Sequence of chain 1.A:
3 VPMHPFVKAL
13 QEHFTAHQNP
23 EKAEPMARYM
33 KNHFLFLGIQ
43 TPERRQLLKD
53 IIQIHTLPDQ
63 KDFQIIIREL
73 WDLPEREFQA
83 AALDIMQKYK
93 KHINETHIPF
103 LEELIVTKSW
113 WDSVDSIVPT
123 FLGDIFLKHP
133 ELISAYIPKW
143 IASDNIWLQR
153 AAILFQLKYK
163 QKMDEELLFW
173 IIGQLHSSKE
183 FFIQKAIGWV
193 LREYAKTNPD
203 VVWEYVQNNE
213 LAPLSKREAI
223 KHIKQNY

Binding-site contacts:
Ligand atom N3 contacts residue YTA1 of chain 1.E at 2.9 Å (h-bond).
Ligand atom N1 contacts residue DC9 of chain 1.B at 2.9 Å (h-bond).
Ligand atom N3 contacts residue DG2 of chain 1.B at 2.9 Å (h-bond).
Ligand atom C2 contacts residue DG8 of chain 1.B at 3.3 Å.
Ligand atom OP1 contacts residue ARG47 of chain 1.A at 3.4 Å (salt-bridge).
Ligand atom N1 contacts residue DC4 of chain 1.B at 2.8 Å (h-bond).
Ligand atom O2 contacts residue DG2 of chain 1.B at 2.7 Å (h-bond).
Ligand atom N2 contacts residue DC9 of chain 1.B at 2.8 Å (h-bond).
Ligand atom N3 contacts residue DA5 of chain 1.B at 2.9 Å (h-bond).
Ligand atom OP1 contacts residue LYS160 of chain 1.A at 2.7 Å (salt-bridge).
Ligand atom O2 contacts residue DG3 of chain 1.B at 2.8 Å (h-bond).
Ligand atom O6 contacts residue DG3 of chain 1.B at 3.1 Å (h-bond).
Ligand atom O6 contacts residue DC9 of chain 1.B at 3.0 Å (h-bond).
Ligand atom O4 contacts residue YTA1 of chain 1.E at 3.0 Å (h-bond).
Ligand atom O4 contacts residue DA7 of chain 1.B at 3.0 Å (h-bond).
Ligand atom N4 contacts residue DG2 of chain 1.B at 3.0 Å (h-bond).
Ligand atom N3 contacts residue DG8 of chain 1.B at 2.8 Å (h-bond).
Ligand atom C6 contacts residue DA5 of chain 1.B at 3.3 Å.
Ligand atom O4 contacts residue DA5 of chain 1.B at 3.0 Å (h-bond).
Ligand atom O4' contacts residue YTA1 of chain 1.E at 3.3 Å.
Ligand atom N4 contacts residue DG8 of chain 1.B at 2.9 Å (h-bond).
Ligand atom N3 contacts residue DA7 of chain 1.B at 2.9 Å (h-bond).
Ligand atom O6 contacts residue DC4 of chain 1.B at 2.8 Å (h-bond).
Ligand atom OP2 contacts residue PRO44 of chain 1.A at 3.4 Å.
Ligand atom C5' contacts residue GLN42 of chain 1.A at 3.4 Å.
Ligand atom N2 contacts residue DA5 of chain 1.B at 3.3 Å (h-bond).
Ligand atom N1 contacts residue DA5 of chain 1.B at 3.2 Å (h-bond).
Ligand atom N3 contacts residue DA5 of chain 1.B at 3.4 Å.
Ligand atom N4 contacts residue DG3 of chain 1.B at 2.9 Å (h-bond).
Ligand atom N2 contacts residue DC4 of chain 1.B at 2.8 Å (h-bond).
Ligand atom N4 contacts residue DA7 of chain 1.B at 3.2 Å (h-bond).
Ligand atom O4 contacts residue DC9 of chain 1.B at 3.2 Å (h-bond).
Ligand atom OP1 contacts residue THR43 of chain 1.A at 2.8 Å (h-bond).
Ligand atom O2 contacts residue YTA1 of chain 1.E at 3.1 Å.
Ligand atom O2 contacts residue DG8 of chain 1.B at 2.8 Å (h-bond).
Ligand atom N3 contacts residue DG3 of chain 1.B at 2.9 Å (h-bond).
Ligand atom O6 contacts residue DG8 of chain 1.B at 3.2 Å (h-bond).
Ligand atom O2 contacts residue DG8 of chain 1.B at 3.2 Å (h-bond).
Ligand atom C2 contacts residue DA5 of chain 1.B at 3.2 Å.
Ligand atom OP2 contacts residue ARG47 of chain 1.A at 3.0 Å (salt-bridge).

This protein binds this small molecule.
Small molecule (SMILES): Cc1cn([C@H]2C[C@H](O[P](=O)(O)OC[C@H]3O[C@@H](n4cc(C)c(=O)[nH]c4=O)C[C@@H]3O[P](=O)(O)OC[C@H]3O[C@@H](n4cc(C)c(=O)[nH]c4=O)C[C@@H]3O[P](=O)(O)OC[C@H]3O[C@@H](n4cnc5c(=O)[nH]c(N)nc54)C[C@@H]3O[P](=O)(O)OC[C@H]3O[C@@H](n4ccc(N)nc4=O)C[C@@H]3O[P](=O)(O)OC[C@H]3O[C@@H](n4ccc(N)nc4=O)C[C@@H]3O)[C@@H](CO[P](=O)(O)O[C@H]3C[C@H](n4ccc(N)nc4=O)O[C@@H]3CO[P](=O)(O)O[C@H]3C[C@H](n4cnc5c(=O)[nH]c(N)nc54)O[C@@H]3CO[P](=O)(O)O[C@H]3C[C@H](n4cc(C)c(=O)[nH]c4=O)O[C@@H]3CO)O2)c(=O)[nH]c1=O